A protein and the small-molecule ligand that binds it are described below.
Small molecule (SMILES): Nc1ncnc2c1ncn2[C@@H]1O[C@H](CO)[C@@H](O)[C@H]1O

Sequence of chain 1.C:
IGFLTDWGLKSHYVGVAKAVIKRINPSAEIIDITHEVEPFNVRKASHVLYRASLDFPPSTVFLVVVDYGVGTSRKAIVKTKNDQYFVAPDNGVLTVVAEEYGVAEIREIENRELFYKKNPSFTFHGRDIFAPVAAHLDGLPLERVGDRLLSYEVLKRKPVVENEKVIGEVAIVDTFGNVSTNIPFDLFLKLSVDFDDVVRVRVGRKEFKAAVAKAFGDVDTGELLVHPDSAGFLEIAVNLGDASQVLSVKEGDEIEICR

Binding-site contacts:
Ligand atom O2' contacts residue ASP68 of chain 1.C at 3.5 Å (salt-bridge).
Ligand atom O3' contacts residue VAL67 of chain 1.C at 3.6 Å.
Ligand atom N9 contacts residue PHE220 of chain 3.C at 3.5 Å.
Ligand atom N1 contacts residue PHE220 of chain 3.C at 3.5 Å.
Ligand atom O3' contacts residue TRP8 of chain 1.C at 3.4 Å (h-bond).
Ligand atom C8 contacts residue PHE220 of chain 3.C at 3.6 Å (hydrophobic).
Ligand atom O2' contacts residue PHE41 of chain 1.C at 3.6 Å.
Ligand atom C8 contacts residue PHE180 of chain 3.C at 3.5 Å (hydrophobic).
Ligand atom C5' contacts residue TRP8 of chain 1.C at 3.6 Å (hydrophobic).
Ligand atom C4 contacts residue PHE220 of chain 3.C at 3.4 Å (hydrophobic).
Ligand atom N7 contacts residue ASN182 of chain 3.C at 3.2 Å (h-bond).
Ligand atom O2' contacts residue TYR69 of chain 1.C at 3.5 Å (h-bond).
Ligand atom C2 contacts residue PHE220 of chain 3.C at 3.5 Å (hydrophobic).
Ligand atom C5 contacts residue PHE220 of chain 3.C at 3.5 Å (hydrophobic).
Ligand atom C3' contacts residue ASP7 of chain 1.C at 3.2 Å.
Ligand atom C5 contacts residue PHE41 of chain 1.C at 3.6 Å (hydrophobic).
Ligand atom C2' contacts residue PHE180 of chain 3.C at 3.5 Å (hydrophobic).
Ligand atom C2' contacts residue ASP7 of chain 1.C at 3.5 Å.
Ligand atom C6 contacts residue PHE220 of chain 3.C at 3.6 Å (hydrophobic).
Ligand atom N6 contacts residue ASN182 of chain 3.C at 3.1 Å (h-bond).
Ligand atom O5' contacts residue PHE126 of chain 1.C at 3.5 Å.
Ligand atom C4 contacts residue PHE41 of chain 1.C at 3.4 Å (hydrophobic).
Ligand atom O4' contacts residue ASP68 of chain 1.C at 3.7 Å.
Ligand atom C6 contacts residue VAL242 of chain 3.C at 3.6 Å (hydrophobic).
Ligand atom N7 contacts residue PHE180 of chain 3.C at 3.5 Å.
Ligand atom N3 contacts residue TYR69 of chain 1.C at 3.4 Å.
Ligand atom N6 contacts residue VAL242 of chain 3.C at 2.8 Å (h-bond).
Ligand atom C1' contacts residue ASP68 of chain 1.C at 3.5 Å.
Ligand atom O2' contacts residue ASP7 of chain 1.C at 2.7 Å (salt-bridge).
Ligand atom C2 contacts residue LEU244 of chain 3.C at 3.4 Å (hydrophobic).
Ligand atom N1 contacts residue LEU244 of chain 3.C at 2.8 Å (h-bond).
Ligand atom O5' contacts residue THR125 of chain 1.C at 2.7 Å (h-bond).
Ligand atom N3 contacts residue PHE41 of chain 1.C at 3.5 Å.
Ligand atom N3 contacts residue PHE220 of chain 3.C at 3.4 Å.
Ligand atom O3' contacts residue ASP7 of chain 1.C at 2.6 Å (salt-bridge).
Ligand atom N7 contacts residue PHE220 of chain 3.C at 3.5 Å.
Ligand atom O3' contacts residue ASP68 of chain 1.C at 2.9 Å (salt-bridge).
Ligand atom N1 contacts residue VAL242 of chain 3.C at 3.6 Å (h-bond).
Ligand atom O3' contacts residue VAL66 of chain 1.C at 3.3 Å (h-bond).
Ligand atom C3' contacts residue TRP8 of chain 1.C at 3.6 Å (hydrophobic).

Sequence of chain 3.C:
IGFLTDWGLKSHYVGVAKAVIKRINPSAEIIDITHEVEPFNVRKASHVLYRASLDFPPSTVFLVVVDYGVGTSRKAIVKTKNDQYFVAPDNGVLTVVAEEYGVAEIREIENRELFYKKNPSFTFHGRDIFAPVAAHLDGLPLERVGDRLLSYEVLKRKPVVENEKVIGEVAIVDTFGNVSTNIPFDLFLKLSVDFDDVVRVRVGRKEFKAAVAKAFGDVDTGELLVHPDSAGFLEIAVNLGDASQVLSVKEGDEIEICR